Binding-site contacts:
Ligand atom C5 contacts residue ASN335 of chain 1.B at 3.4 Å.
Ligand atom O6 contacts residue ASN335 of chain 1.B at 4.1 Å.
Ligand atom C3 contacts residue ASN335 of chain 1.B at 4.1 Å.
Ligand atom C1 contacts residue PHE333 of chain 1.B at 4.0 Å (hydrophobic).
Ligand atom C2 contacts residue PHE333 of chain 1.B at 4.1 Å (hydrophobic).
Ligand atom N2 contacts residue ASN335 of chain 1.B at 3.7 Å.
Ligand atom C6 contacts residue ASN335 of chain 1.B at 4.4 Å.
Ligand atom N2 contacts residue PHE333 of chain 1.B at 3.4 Å.
Ligand atom C7 contacts residue PHE333 of chain 1.B at 3.8 Å (hydrophobic).
Ligand atom O5 contacts residue ASN335 of chain 1.B at 2.2 Å (h-bond).
Ligand atom C1 contacts residue ASN335 of chain 1.B at 1.5 Å.
Ligand atom C2 contacts residue ASN335 of chain 1.B at 2.9 Å.
Ligand atom C8 contacts residue PHE333 of chain 1.B at 3.9 Å (hydrophobic).
Ligand atom C4 contacts residue ASN335 of chain 1.B at 4.3 Å.

Sequence of chain 1.B:
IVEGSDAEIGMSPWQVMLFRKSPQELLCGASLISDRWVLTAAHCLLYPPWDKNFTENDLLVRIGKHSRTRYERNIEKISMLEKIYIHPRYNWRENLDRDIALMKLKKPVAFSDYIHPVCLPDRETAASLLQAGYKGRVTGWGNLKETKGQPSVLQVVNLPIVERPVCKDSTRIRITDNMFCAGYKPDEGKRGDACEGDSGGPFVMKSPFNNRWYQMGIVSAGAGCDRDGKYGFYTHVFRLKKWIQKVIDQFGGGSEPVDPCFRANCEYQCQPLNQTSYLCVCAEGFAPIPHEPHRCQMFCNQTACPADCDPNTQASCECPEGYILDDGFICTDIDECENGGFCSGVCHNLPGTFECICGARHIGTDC

A small-molecule ligand and the protein it binds are described below.
Small molecule (SMILES): CC(=O)N[C@@H]1[C@@H](O)[C@H](O)[C@@H](CO)O[C@H]1O